Sequence of chain 1.A:
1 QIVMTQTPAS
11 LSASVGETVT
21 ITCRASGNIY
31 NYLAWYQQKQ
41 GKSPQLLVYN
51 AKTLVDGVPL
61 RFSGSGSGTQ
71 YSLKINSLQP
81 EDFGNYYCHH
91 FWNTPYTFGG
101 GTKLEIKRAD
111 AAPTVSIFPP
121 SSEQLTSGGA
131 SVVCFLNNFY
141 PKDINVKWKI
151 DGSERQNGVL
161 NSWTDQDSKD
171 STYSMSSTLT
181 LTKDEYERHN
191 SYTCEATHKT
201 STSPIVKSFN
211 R

The protein below binds the small molecule below.
Small molecule (SMILES): C[C@]12CC[C@@H]3c4ccc(O)cc4CC[C@H]3[C@@H]1CC[C@@H]2O

Binding-site contacts:
Ligand atom C18 contacts residue GLU99 of chain 1.B at 3.4 Å.
Ligand atom C7 contacts residue PHE91 of chain 1.A at 3.4 Å (hydrophobic).
Ligand atom C1 contacts residue TYR49 of chain 1.A at 3.9 Å (hydrophobic).
Ligand atom C14 contacts residue PHE91 of chain 1.A at 3.8 Å (hydrophobic).
Ligand atom C12 contacts residue LEU46 of chain 1.A at 3.8 Å (hydrophobic).
Ligand atom C2 contacts residue TYR49 of chain 1.A at 3.9 Å (hydrophobic).
Ligand atom C2 contacts residue LYS100 of chain 1.B at 3.8 Å.
Ligand atom C18 contacts residue PHE35 of chain 1.B at 3.4 Å (hydrophobic).
Ligand atom C5 contacts residue GLU99 of chain 1.B at 3.1 Å.
Ligand atom C15 contacts residue PHE91 of chain 1.A at 3.6 Å (hydrophobic).
Ligand atom C8 contacts residue PHE91 of chain 1.A at 4.1 Å (hydrophobic).
Ligand atom C11 contacts residue LEU46 of chain 1.A at 3.7 Å (hydrophobic).
Ligand atom C2 contacts residue ASP101 of chain 1.B at 3.0 Å.
Ligand atom C15 contacts residue GLU99 of chain 1.B at 3.8 Å.
Ligand atom C16 contacts residue PHE91 of chain 1.A at 3.5 Å (hydrophobic).
Ligand atom C10 contacts residue LYS100 of chain 1.B at 3.9 Å.
Ligand atom C1 contacts residue ASP101 of chain 1.B at 3.3 Å.
Ligand atom O17 contacts residue HIS89 of chain 1.A at 2.6 Å (h-bond).
Ligand atom O17 contacts residue TYR36 of chain 1.A at 2.7 Å (h-bond).
Ligand atom C7 contacts residue GLU99 of chain 1.B at 3.7 Å.
Ligand atom C1 contacts residue LYS100 of chain 1.B at 3.7 Å.
Ligand atom C6 contacts residue GLU99 of chain 1.B at 3.2 Å.
Ligand atom C10 contacts residue GLU99 of chain 1.B at 3.5 Å.
Ligand atom C16 contacts residue HIS89 of chain 1.A at 3.7 Å.
Ligand atom O3 contacts residue LYS100 of chain 1.B at 3.8 Å.
Ligand atom C3 contacts residue LYS100 of chain 1.B at 3.9 Å.
Ligand atom C8 contacts residue GLU99 of chain 1.B at 3.4 Å.
Ligand atom C4 contacts residue GLU99 of chain 1.B at 3.6 Å.
Ligand atom C17 contacts residue HIS89 of chain 1.A at 3.3 Å.
Ligand atom C12 contacts residue TYR36 of chain 1.A at 3.8 Å (hydrophobic).
Ligand atom C16 contacts residue TYR96 of chain 1.A at 4.0 Å (hydrophobic).
Ligand atom C11 contacts residue LYS100 of chain 1.B at 3.8 Å.
Ligand atom O17 contacts residue PHE35 of chain 1.B at 3.3 Å.
Ligand atom C9 contacts residue GLU99 of chain 1.B at 4.0 Å.
Ligand atom O3 contacts residue ASP101 of chain 1.B at 4.1 Å.
Ligand atom C18 contacts residue ILE98 of chain 1.B at 3.7 Å (hydrophobic).
Ligand atom C17 contacts residue TYR36 of chain 1.A at 3.5 Å (hydrophobic).
Ligand atom C15 contacts residue TYR96 of chain 1.A at 4.1 Å (hydrophobic).
Ligand atom C18 contacts residue TYR36 of chain 1.A at 4.0 Å (hydrophobic).
Ligand atom C13 contacts residue TYR36 of chain 1.A at 3.9 Å (hydrophobic).

Sequence of chain 1.B:
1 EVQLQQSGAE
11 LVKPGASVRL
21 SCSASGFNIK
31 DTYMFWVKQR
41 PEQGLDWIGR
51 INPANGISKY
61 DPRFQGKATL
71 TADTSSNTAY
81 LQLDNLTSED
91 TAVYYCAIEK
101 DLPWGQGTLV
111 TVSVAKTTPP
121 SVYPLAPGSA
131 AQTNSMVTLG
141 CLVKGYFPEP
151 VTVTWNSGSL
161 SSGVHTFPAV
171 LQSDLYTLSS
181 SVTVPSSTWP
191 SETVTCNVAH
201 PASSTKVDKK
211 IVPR